Sequence of chain 31.B:
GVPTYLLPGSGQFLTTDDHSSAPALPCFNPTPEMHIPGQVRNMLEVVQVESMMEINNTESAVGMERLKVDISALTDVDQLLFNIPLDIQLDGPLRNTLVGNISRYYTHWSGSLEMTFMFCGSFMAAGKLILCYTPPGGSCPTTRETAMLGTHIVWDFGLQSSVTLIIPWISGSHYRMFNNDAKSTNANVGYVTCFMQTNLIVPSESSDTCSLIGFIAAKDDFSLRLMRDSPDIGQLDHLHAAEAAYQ

Sequence of chain 31.A:
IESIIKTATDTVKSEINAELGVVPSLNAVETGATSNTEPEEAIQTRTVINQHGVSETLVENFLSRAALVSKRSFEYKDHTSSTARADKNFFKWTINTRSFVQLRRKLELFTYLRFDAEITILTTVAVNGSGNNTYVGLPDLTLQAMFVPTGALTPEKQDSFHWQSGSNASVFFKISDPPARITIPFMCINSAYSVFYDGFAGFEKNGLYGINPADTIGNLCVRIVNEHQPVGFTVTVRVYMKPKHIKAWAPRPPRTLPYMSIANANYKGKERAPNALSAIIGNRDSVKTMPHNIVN

This small molecule binds to this protein.
Small molecule (SMILES): Cc1cc(CCCOc2c(C)cc(-c3noc(C(F)(F)F)n3)cc2C)on1

Binding-site contacts:
Ligand atom O1A contacts residue ALA145 of chain 31.A at 3.8 Å.
Ligand atom F3 contacts residue LEU14 of chain 32.B at 3.9 Å.
Ligand atom C4 contacts residue PHE115 of chain 31.A at 3.3 Å (hydrophobic).
Ligand atom F2 contacts residue MET146 of chain 31.A at 3.7 Å.
Ligand atom F2 contacts residue SER170 of chain 31.A at 3.5 Å.
Ligand atom C2A contacts residue LEU220 of chain 31.A at 3.8 Å (hydrophobic).
Ligand atom CM4 contacts residue ILE182 of chain 31.A at 3.6 Å (hydrophobic).
Ligand atom CM2 contacts residue ILE119 of chain 31.A at 3.5 Å (hydrophobic).
Ligand atom CM3 contacts residue THR97 of chain 31.A at 3.9 Å.
Ligand atom CM6 contacts residue MET187 of chain 31.A at 3.8 Å (hydrophobic).
Ligand atom F3 contacts residue ILE182 of chain 31.A at 3.2 Å.
Ligand atom F1 contacts residue SER170 of chain 31.A at 3.7 Å.
Ligand atom F2 contacts residue ALA169 of chain 31.A at 2.2 Å.
Ligand atom CM2 contacts residue TRP93 of chain 31.A at 3.9 Å (hydrophobic).
Ligand atom N1A contacts residue LEU220 of chain 31.A at 3.0 Å.
Ligand atom F3 contacts residue ALA169 of chain 31.A at 3.7 Å.
Ligand atom O1A contacts residue LEU220 of chain 31.A at 3.4 Å.
Ligand atom O1A contacts residue ILE182 of chain 31.A at 3.9 Å.
Ligand atom C2A contacts residue ILE182 of chain 31.A at 3.6 Å (hydrophobic).
Ligand atom C1B contacts residue ILE95 of chain 31.A at 3.5 Å (hydrophobic).
Ligand atom F2 contacts residue PHE147 of chain 31.A at 3.2 Å.
Ligand atom O1 contacts residue ILE217 of chain 31.A at 3.2 Å.
Ligand atom F3 contacts residue ALA24 of chain 31.B at 3.9 Å.
Ligand atom C3A contacts residue ILE182 of chain 31.A at 3.2 Å (hydrophobic).
Ligand atom CM4 contacts residue ALA169 of chain 31.A at 3.5 Å (hydrophobic).
Ligand atom CM4 contacts residue ALA145 of chain 31.A at 3.5 Å (hydrophobic).
Ligand atom C2B contacts residue ILE119 of chain 31.A at 3.5 Å (hydrophobic).
Ligand atom CM6 contacts residue ILE184 of chain 31.A at 3.5 Å (hydrophobic).
Ligand atom N3A contacts residue PHE147 of chain 31.A at 3.6 Å.
Ligand atom N3A contacts residue ILE184 of chain 31.A at 3.9 Å.
Ligand atom O1B contacts residue ILE95 of chain 31.A at 3.0 Å.
Ligand atom C6B contacts residue ILE184 of chain 31.A at 3.7 Å (hydrophobic).
Ligand atom N3A contacts residue ILE182 of chain 31.A at 3.0 Å.
Ligand atom C3B contacts residue ILE119 of chain 31.A at 3.5 Å (hydrophobic).
Ligand atom F2 contacts residue ALA145 of chain 31.A at 3.0 Å.
Ligand atom C5B contacts residue ILE184 of chain 31.A at 3.4 Å (hydrophobic).
Ligand atom C6B contacts residue ILE95 of chain 31.A at 3.6 Å (hydrophobic).
Ligand atom F1 contacts residue ALA145 of chain 31.A at 3.0 Å.
Ligand atom CM6 contacts residue ILE217 of chain 31.A at 3.4 Å (hydrophobic).
Ligand atom F1 contacts residue VAL171 of chain 31.A at 3.0 Å.

Sequence of chain 32.B:
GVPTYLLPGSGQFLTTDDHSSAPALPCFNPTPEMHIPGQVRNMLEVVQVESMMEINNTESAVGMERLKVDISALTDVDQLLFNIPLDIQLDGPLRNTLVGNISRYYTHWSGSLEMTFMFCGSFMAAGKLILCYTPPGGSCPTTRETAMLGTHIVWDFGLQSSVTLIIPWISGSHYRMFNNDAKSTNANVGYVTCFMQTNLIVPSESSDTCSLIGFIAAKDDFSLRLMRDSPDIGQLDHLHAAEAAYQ